A small-molecule ligand and the protein it binds are described below.
Small molecule (SMILES): CC[C@H](C)[C@H](NC(=O)[C@H](CO)NC(=O)[C@H](CCCN=C(N)N)NC(=O)[C@@H](NC(=O)[C@@H]1CCCN1C(=O)[C@@H]1CCCN1C(=O)[C@H](C)N)C(C)C)C(=O)N[C@H](C=O)Cc1ccc(O)cc1

Binding-site contacts:
Ligand atom CA contacts residue THR235 of chain 3.V at 3.6 Å.
Ligand atom CA contacts residue ASN227 of chain 3.V at 3.7 Å.
Ligand atom O contacts residue ASN227 of chain 3.V at 3.6 Å.
Ligand atom C contacts residue THR235 of chain 3.V at 3.6 Å.
Ligand atom CG1 contacts residue VAL280 of chain 3.V at 4.0 Å (hydrophobic).
Ligand atom CG contacts residue TYR273 of chain 3.V at 3.6 Å (hydrophobic).
Ligand atom C contacts residue ASN227 of chain 3.V at 3.5 Å.
Ligand atom C contacts residue ASN281 of chain 3.V at 3.8 Å.
Ligand atom CG2 contacts residue GLU236 of chain 3.V at 3.3 Å.
Ligand atom C contacts residue TYR94 of chain 3.V at 4.0 Å (hydrophobic).
Ligand atom CG2 contacts residue ASN281 of chain 3.V at 3.6 Å.
Ligand atom C contacts residue THR235 of chain 3.V at 3.6 Å.
Ligand atom CG2 contacts residue HIS277 of chain 3.V at 3.3 Å.
Ligand atom CG contacts residue ASP233 of chain 3.V at 3.0 Å.
Ligand atom C contacts residue THR235 of chain 3.V at 3.6 Å.
Ligand atom N contacts residue ASN227 of chain 3.V at 3.0 Å (h-bond).
Ligand atom CD1 contacts residue TYR94 of chain 3.V at 3.5 Å (hydrophobic).
Ligand atom CB contacts residue ASP233 of chain 3.V at 3.0 Å.
Ligand atom N contacts residue THR235 of chain 3.V at 3.9 Å.
Ligand atom CG2 contacts residue PHE278 of chain 3.V at 3.7 Å (hydrophobic).
Ligand atom CG1 contacts residue TYR94 of chain 3.V at 3.8 Å (hydrophobic).
Ligand atom O contacts residue LEU286 of chain 3.V at 3.2 Å.
Ligand atom N contacts residue TYR273 of chain 3.V at 3.9 Å.
Ligand atom CD1 contacts residue TYR91 of chain 3.V at 3.9 Å (hydrophobic).
Ligand atom CG2 contacts residue LEU286 of chain 3.V at 3.7 Å (hydrophobic).
Ligand atom CG contacts residue HIS277 of chain 3.V at 3.8 Å.
Ligand atom O contacts residue THR235 of chain 3.V at 3.1 Å (h-bond).
Ligand atom C contacts residue LEU286 of chain 3.V at 3.8 Å (hydrophobic).
Ligand atom CB contacts residue LEU286 of chain 3.V at 3.9 Å (hydrophobic).
Ligand atom O contacts residue TYR94 of chain 3.V at 2.9 Å.
Ligand atom O contacts residue ASN281 of chain 3.V at 2.6 Å (h-bond).
Ligand atom CB contacts residue HIS277 of chain 3.V at 3.7 Å.
Ligand atom CB contacts residue TYR238 of chain 3.V at 3.6 Å (hydrophobic).
Ligand atom O contacts residue LYS234 of chain 3.V at 3.6 Å.
Ligand atom CD contacts residue HIS277 of chain 3.V at 3.9 Å.
Ligand atom O contacts residue HIS277 of chain 3.V at 3.4 Å.
Ligand atom N contacts residue THR235 of chain 3.V at 3.5 Å (h-bond).
Ligand atom CD contacts residue TYR273 of chain 3.V at 3.3 Å (hydrophobic).
Ligand atom CG contacts residue LYS234 of chain 3.V at 3.3 Å.
Ligand atom O contacts residue THR235 of chain 3.V at 3.0 Å (h-bond).

Sequence of chain 3.V:
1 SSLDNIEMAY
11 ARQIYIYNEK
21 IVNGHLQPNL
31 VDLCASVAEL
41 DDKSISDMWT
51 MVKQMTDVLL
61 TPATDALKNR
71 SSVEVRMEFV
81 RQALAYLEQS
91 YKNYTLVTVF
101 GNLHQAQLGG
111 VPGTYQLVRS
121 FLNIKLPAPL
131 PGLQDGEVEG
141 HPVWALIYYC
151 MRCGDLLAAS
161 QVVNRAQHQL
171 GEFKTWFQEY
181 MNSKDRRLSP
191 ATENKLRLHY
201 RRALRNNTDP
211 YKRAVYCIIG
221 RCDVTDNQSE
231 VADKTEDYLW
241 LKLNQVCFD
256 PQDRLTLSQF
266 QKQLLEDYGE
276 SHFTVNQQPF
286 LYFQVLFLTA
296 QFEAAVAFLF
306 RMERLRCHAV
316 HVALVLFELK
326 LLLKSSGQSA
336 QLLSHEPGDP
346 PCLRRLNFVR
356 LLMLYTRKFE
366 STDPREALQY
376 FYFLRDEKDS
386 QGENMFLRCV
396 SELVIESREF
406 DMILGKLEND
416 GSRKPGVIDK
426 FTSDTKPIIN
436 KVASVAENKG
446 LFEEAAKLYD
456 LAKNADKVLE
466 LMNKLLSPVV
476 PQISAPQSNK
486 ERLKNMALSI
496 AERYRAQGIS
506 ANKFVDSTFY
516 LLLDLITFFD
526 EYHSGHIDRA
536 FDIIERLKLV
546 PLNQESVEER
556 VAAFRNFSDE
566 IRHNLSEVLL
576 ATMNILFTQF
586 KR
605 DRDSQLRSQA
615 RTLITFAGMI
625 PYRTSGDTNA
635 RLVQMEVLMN